This small molecule binds to this protein.
Small molecule (SMILES): CC(C)CCC[C@@H](C)[C@H]1CC[C@H]2[C@@H]3CC=C4C[C@@H](O)CC[C@]4(C)[C@H]3CC[C@]12C

Binding-site contacts:
Ligand atom C17 contacts residue PRO611 of chain 1.B at 4.1 Å (hydrophobic).
Ligand atom C12 contacts residue LEU406 of chain 1.B at 4.4 Å (hydrophobic).
Ligand atom C4 contacts residue VAL604 of chain 1.B at 3.9 Å (hydrophobic).
Ligand atom C6 contacts residue VAL604 of chain 1.B at 4.2 Å (hydrophobic).
Ligand atom C16 contacts residue LEU615 of chain 1.B at 3.9 Å (hydrophobic).
Ligand atom O1 contacts residue VAL604 of chain 1.B at 4.4 Å.
Ligand atom C5 contacts residue VAL604 of chain 1.B at 4.5 Å (hydrophobic).
Ligand atom C22 contacts residue ILE410 of chain 1.B at 4.1 Å (hydrophobic).
Ligand atom C11 contacts residue LEU406 of chain 1.B at 4.4 Å (hydrophobic).
Ligand atom C21 contacts residue ILE410 of chain 1.B at 3.6 Å (hydrophobic).
Ligand atom C24 contacts residue ILE614 of chain 1.B at 4.5 Å (hydrophobic).
Ligand atom C25 contacts residue PHE414 of chain 1.B at 4.4 Å (hydrophobic).
Ligand atom C26 contacts residue ILE614 of chain 1.B at 3.7 Å (hydrophobic).
Ligand atom C15 contacts residue PRO611 of chain 1.B at 4.3 Å (hydrophobic).
Ligand atom C24 contacts residue LEU615 of chain 1.B at 4.4 Å (hydrophobic).
Ligand atom C15 contacts residue LEU615 of chain 1.B at 4.2 Å (hydrophobic).
Ligand atom C7 contacts residue PHE608 of chain 1.B at 3.8 Å (hydrophobic).
Ligand atom C1 contacts residue PHE608 of chain 1.B at 3.9 Å (hydrophobic).
Ligand atom C25 contacts residue ILE783 of chain 1.B at 4.5 Å (hydrophobic).
Ligand atom C11 contacts residue PHE608 of chain 1.B at 4.3 Å (hydrophobic).
Ligand atom C5 contacts residue PHE608 of chain 1.B at 4.2 Å (hydrophobic).
Ligand atom C22 contacts residue PRO611 of chain 1.B at 4.0 Å (hydrophobic).
Ligand atom C26 contacts residue ILE783 of chain 1.B at 3.7 Å (hydrophobic).
Ligand atom C26 contacts residue VAL618 of chain 1.B at 3.8 Å (hydrophobic).
Ligand atom C12 contacts residue PHE608 of chain 1.B at 4.2 Å (hydrophobic).
Ligand atom C15 contacts residue ILE612 of chain 1.B at 4.1 Å (hydrophobic).
Ligand atom C10 contacts residue PHE608 of chain 1.B at 4.4 Å (hydrophobic).
Ligand atom C26 contacts residue PHE414 of chain 1.B at 4.4 Å (hydrophobic).
Ligand atom C16 contacts residue PRO611 of chain 1.B at 3.6 Å (hydrophobic).
Ligand atom C8 contacts residue PHE608 of chain 1.B at 4.2 Å (hydrophobic).
Ligand atom C6 contacts residue PHE608 of chain 1.B at 4.0 Å (hydrophobic).
Ligand atom C16 contacts residue ILE612 of chain 1.B at 4.4 Å (hydrophobic).
Ligand atom C27 contacts residue LEU615 of chain 1.B at 4.4 Å (hydrophobic).
Ligand atom C3 contacts residue VAL604 of chain 1.B at 4.2 Å (hydrophobic).
Ligand atom C14 contacts residue PHE608 of chain 1.B at 3.9 Å (hydrophobic).
Ligand atom C9 contacts residue PHE608 of chain 1.B at 3.8 Å (hydrophobic).
Ligand atom C3 contacts residue PHE608 of chain 1.B at 4.3 Å (hydrophobic).

Sequence of chain 1.B:
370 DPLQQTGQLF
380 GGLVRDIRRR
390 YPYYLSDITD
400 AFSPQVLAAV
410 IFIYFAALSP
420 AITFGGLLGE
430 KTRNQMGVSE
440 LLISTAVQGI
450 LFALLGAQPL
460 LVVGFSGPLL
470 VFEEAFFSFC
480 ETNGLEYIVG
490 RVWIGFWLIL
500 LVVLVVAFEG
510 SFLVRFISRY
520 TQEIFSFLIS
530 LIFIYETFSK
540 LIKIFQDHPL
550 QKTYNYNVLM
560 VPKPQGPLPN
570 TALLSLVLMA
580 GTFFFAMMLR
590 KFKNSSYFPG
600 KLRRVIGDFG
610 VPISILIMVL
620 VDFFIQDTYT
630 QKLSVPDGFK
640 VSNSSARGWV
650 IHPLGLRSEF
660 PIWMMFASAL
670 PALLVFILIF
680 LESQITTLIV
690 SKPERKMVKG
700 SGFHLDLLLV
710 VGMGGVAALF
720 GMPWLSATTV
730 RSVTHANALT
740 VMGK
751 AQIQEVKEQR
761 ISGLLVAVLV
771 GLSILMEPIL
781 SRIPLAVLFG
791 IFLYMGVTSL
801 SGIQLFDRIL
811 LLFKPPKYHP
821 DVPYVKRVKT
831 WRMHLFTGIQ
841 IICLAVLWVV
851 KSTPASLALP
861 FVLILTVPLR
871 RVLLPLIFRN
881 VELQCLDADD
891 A